This small molecule binds to this protein.
Small molecule (SMILES): O=P(O)(O)C[C@@H](O)Cn1cncn1

Sequence of chain 18.A:
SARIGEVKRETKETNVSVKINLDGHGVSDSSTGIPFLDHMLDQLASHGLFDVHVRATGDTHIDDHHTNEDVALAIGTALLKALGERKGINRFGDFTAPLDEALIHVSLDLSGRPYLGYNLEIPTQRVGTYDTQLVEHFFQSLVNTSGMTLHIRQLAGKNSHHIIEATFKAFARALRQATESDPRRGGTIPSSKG

Binding-site contacts:
Ligand atom N4 contacts residue GLU75 of chain 7.A at 3.1 Å (salt-bridge).
Ligand atom C7 contacts residue GLU19 of chain 7.A at 3.4 Å.
Ligand atom N1 contacts residue 5LD1 of chain 16.E at 0.4 Å (h-bond).
Ligand atom C6 contacts residue 5LD1 of chain 16.E at 1.4 Å.
Ligand atom C3 contacts residue 5LD1 of chain 16.E at 0.6 Å.
Ligand atom C5 contacts residue HIS167 of chain 18.A at 3.3 Å.
Ligand atom O12 contacts residue ARG97 of chain 16.A at 2.8 Å (salt-bridge).
Ligand atom O13 contacts residue 5LD1 of chain 16.E at 0.7 Å (h-bond).
Ligand atom O13 contacts residue GLU171 of chain 18.A at 3.4 Å (salt-bridge).
Ligand atom N1 contacts residue GLU171 of chain 18.A at 3.1 Å (salt-bridge).
Ligand atom C5 contacts residue 5LD1 of chain 16.E at 0.3 Å.
Ligand atom N4 contacts residue MN1 of chain 16.C at 2.2 Å.
Ligand atom N2 contacts residue 5LD1 of chain 16.E at 0.8 Å (h-bond).
Ligand atom N4 contacts residue 5LD1 of chain 16.E at 0.1 Å (h-bond).
Ligand atom C5 contacts residue MN1 of chain 16.B at 3.3 Å.
Ligand atom O12 contacts residue 5LD1 of chain 16.E at 0.3 Å (h-bond).
Ligand atom O13 contacts residue GLU19 of chain 7.A at 2.7 Å (salt-bridge).
Ligand atom O12 contacts residue SER197 of chain 16.A at 2.6 Å (h-bond).
Ligand atom C5 contacts residue MN1 of chain 16.C at 3.2 Å.
Ligand atom C6 contacts residue GLU171 of chain 18.A at 3.2 Å.
Ligand atom O11 contacts residue LYS199 of chain 16.A at 2.6 Å (salt-bridge).
Ligand atom O13 contacts residue HIS72 of chain 7.A at 3.2 Å (h-bond).
Ligand atom N4 contacts residue HIS168 of chain 18.A at 3.3 Å (h-bond).
Ligand atom O10 contacts residue 5LD1 of chain 16.E at 0.5 Å (h-bond).
Ligand atom O13 contacts residue MN1 of chain 16.B at 2.4 Å.
Ligand atom C7 contacts residue 5LD1 of chain 16.E at 0.5 Å.
Ligand atom N2 contacts residue MN1 of chain 16.B at 3.3 Å.
Ligand atom N4 contacts residue HIS71 of chain 7.A at 3.0 Å (h-bond).
Ligand atom O10 contacts residue ARG119 of chain 16.A at 3.0 Å (salt-bridge).
Ligand atom C5 contacts residue HIS71 of chain 7.A at 3.1 Å.
Ligand atom O10 contacts residue LYS175 of chain 18.A at 2.8 Å (salt-bridge).
Ligand atom O11 contacts residue 5LD1 of chain 16.E at 0.1 Å (h-bond).
Ligand atom C8 contacts residue 5LD1 of chain 16.E at 0.3 Å.
Ligand atom O11 contacts residue ARG119 of chain 16.A at 2.9 Å (salt-bridge).
Ligand atom P9 contacts residue 5LD1 of chain 16.E at 0.2 Å.
Ligand atom N1 contacts residue HIS167 of chain 18.A at 3.1 Å (h-bond).
Ligand atom C3 contacts residue MN1 of chain 16.C at 3.2 Å.
Ligand atom O10 contacts residue ARG97 of chain 16.A at 2.8 Å (salt-bridge).
Ligand atom N1 contacts residue MN1 of chain 16.B at 2.2 Å.
Ligand atom N1 contacts residue HIS72 of chain 7.A at 3.3 Å (h-bond).

Sequence of chain 7.A:
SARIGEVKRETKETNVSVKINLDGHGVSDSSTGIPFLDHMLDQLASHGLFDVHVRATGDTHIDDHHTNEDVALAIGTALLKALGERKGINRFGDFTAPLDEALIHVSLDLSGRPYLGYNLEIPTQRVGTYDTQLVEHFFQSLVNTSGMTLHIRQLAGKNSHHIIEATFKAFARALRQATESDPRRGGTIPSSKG

Sequence of chain 16.A:
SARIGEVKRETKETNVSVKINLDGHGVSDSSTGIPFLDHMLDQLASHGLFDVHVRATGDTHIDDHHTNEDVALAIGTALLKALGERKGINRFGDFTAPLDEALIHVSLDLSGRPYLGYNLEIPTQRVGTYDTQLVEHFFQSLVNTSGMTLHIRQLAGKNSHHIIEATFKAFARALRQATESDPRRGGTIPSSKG